Binding-site contacts:
Ligand atom C1 contacts residue SER43 of chain 1.I at 4.4 Å.
Ligand atom C6 contacts residue PHE40 of chain 1.I at 3.9 Å (hydrophobic).
Ligand atom O6 contacts residue PHE40 of chain 1.I at 3.5 Å.
Ligand atom C4 contacts residue ASN42 of chain 1.I at 4.4 Å.
Ligand atom O3 contacts residue GLU95 of chain 1.I at 4.0 Å.
Ligand atom C5 contacts residue ASN42 of chain 1.I at 3.6 Å.
Ligand atom C7 contacts residue LYS94 of chain 1.I at 4.4 Å.
Ligand atom O7 contacts residue LYS94 of chain 1.I at 3.1 Å (salt-bridge).
Ligand atom O5 contacts residue PHE40 of chain 1.I at 3.6 Å.
Ligand atom O7 contacts residue ASN42 of chain 1.I at 3.8 Å.
Ligand atom C5 contacts residue GLU95 of chain 1.I at 4.3 Å.
Ligand atom N2 contacts residue ASN42 of chain 1.I at 3.0 Å (h-bond).
Ligand atom C2 contacts residue ASN42 of chain 1.I at 2.7 Å.
Ligand atom C7 contacts residue ASN42 of chain 1.I at 3.6 Å.
Ligand atom C3 contacts residue GLU95 of chain 1.I at 4.2 Å.
Ligand atom C7 contacts residue GLU95 of chain 1.I at 4.2 Å.
Ligand atom C5 contacts residue PHE40 of chain 1.I at 4.5 Å (hydrophobic).
Ligand atom O6 contacts residue GLU95 of chain 1.I at 3.9 Å.
Ligand atom O7 contacts residue GLU95 of chain 1.I at 3.4 Å.
Ligand atom C8 contacts residue SER44 of chain 1.I at 2.4 Å.
Ligand atom N2 contacts residue SER44 of chain 1.I at 3.5 Å (h-bond).
Ligand atom C2 contacts residue GLU95 of chain 1.I at 3.8 Å.
Ligand atom C4 contacts residue GLU95 of chain 1.I at 3.9 Å.
Ligand atom C1 contacts residue GLU95 of chain 1.I at 4.1 Å.
Ligand atom O7 contacts residue SER44 of chain 1.I at 3.8 Å.
Ligand atom O5 contacts residue GLU95 of chain 1.I at 3.7 Å.
Ligand atom C1 contacts residue ASN42 of chain 1.I at 1.5 Å.
Ligand atom O7 contacts residue ASN96 of chain 1.I at 4.5 Å.
Ligand atom O5 contacts residue ASN42 of chain 1.I at 2.6 Å (h-bond).
Ligand atom C3 contacts residue ASN42 of chain 1.I at 3.9 Å.
Ligand atom C7 contacts residue SER44 of chain 1.I at 3.1 Å.

Sequence of chain 1.I:
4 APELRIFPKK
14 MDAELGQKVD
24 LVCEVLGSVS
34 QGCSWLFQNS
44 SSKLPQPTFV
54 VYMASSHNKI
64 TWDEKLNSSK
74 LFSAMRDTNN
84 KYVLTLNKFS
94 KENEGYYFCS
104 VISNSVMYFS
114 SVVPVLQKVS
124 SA

This protein binds this small molecule.
Small molecule (SMILES): CC(=O)N[C@@H]1[C@@H](O)[C@H](O)[C@@H](CO)O[C@H]1O